This protein binds this small molecule.
Small molecule (SMILES): CC(=O)N[C@@H]1[C@@H](O)[C@H](O)[C@@H](CO)O[C@H]1O

Sequence of chain 1.A:
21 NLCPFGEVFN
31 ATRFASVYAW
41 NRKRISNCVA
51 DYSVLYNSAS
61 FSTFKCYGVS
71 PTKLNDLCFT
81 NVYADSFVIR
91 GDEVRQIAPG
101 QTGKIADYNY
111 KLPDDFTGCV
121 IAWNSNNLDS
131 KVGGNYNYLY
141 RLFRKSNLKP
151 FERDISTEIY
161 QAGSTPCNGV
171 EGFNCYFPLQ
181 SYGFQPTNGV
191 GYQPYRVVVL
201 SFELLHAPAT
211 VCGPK

Binding-site contacts:
Ligand atom C8 contacts residue PHE25 of chain 1.A at 3.6 Å (hydrophobic).
Ligand atom C3 contacts residue ASN30 of chain 1.A at 3.8 Å.
Ligand atom O7 contacts residue GLY26 of chain 1.A at 3.2 Å.
Ligand atom C7 contacts residue PHE25 of chain 1.A at 4.4 Å (hydrophobic).
Ligand atom C8 contacts residue PHE29 of chain 1.A at 4.0 Å (hydrophobic).
Ligand atom C2 contacts residue ASN30 of chain 1.A at 2.5 Å.
Ligand atom O5 contacts residue ASN30 of chain 1.A at 2.3 Å (h-bond).
Ligand atom C5 contacts residue ASN30 of chain 1.A at 3.6 Å.
Ligand atom C7 contacts residue GLY26 of chain 1.A at 3.6 Å.
Ligand atom C8 contacts residue GLY26 of chain 1.A at 3.5 Å.
Ligand atom C4 contacts residue ASN30 of chain 1.A at 4.2 Å.
Ligand atom C1 contacts residue ASN30 of chain 1.A at 1.4 Å.
Ligand atom N2 contacts residue ASN30 of chain 1.A at 2.9 Å (h-bond).
Ligand atom O7 contacts residue ASN30 of chain 1.A at 3.9 Å.
Ligand atom C7 contacts residue ASN30 of chain 1.A at 3.6 Å.
Ligand atom O7 contacts residue PHE25 of chain 1.A at 4.4 Å.